Binding-site contacts:
Ligand atom C23 contacts residue MET178 of chain 1.A at 3.8 Å (hydrophobic).
Ligand atom F11 contacts residue PHE169 of chain 1.A at 4.0 Å.
Ligand atom C05 contacts residue LEU168 of chain 1.A at 3.7 Å (hydrophobic).
Ligand atom S24 contacts residue LEU346 of chain 1.A at 4.0 Å.
Ligand atom C01 contacts residue TYR368 of chain 1.A at 3.8 Å (hydrophobic).
Ligand atom C10 contacts residue PHE169 of chain 1.A at 3.8 Å (hydrophobic).
Ligand atom C20 contacts residue LEU346 of chain 1.A at 3.5 Å (hydrophobic).
Ligand atom C05 contacts residue ILE67 of chain 1.A at 3.5 Å (hydrophobic).
Ligand atom C09 contacts residue ILE371 of chain 1.A at 3.7 Å (hydrophobic).
Ligand atom F11 contacts residue ILE371 of chain 1.A at 4.0 Å.
Ligand atom N21 contacts residue LEU346 of chain 1.A at 3.6 Å.
Ligand atom S24 contacts residue TRP343 of chain 1.A at 3.7 Å.
Ligand atom C06 contacts residue ILE67 of chain 1.A at 3.6 Å (hydrophobic).
Ligand atom C22 contacts residue HIS347 of chain 1.A at 3.4 Å.
Ligand atom C22 contacts residue MET178 of chain 1.A at 3.4 Å (hydrophobic).
Ligand atom C12 contacts residue PHE169 of chain 1.A at 3.8 Å (hydrophobic).
Ligand atom N19 contacts residue LEU346 of chain 1.A at 3.7 Å.
Ligand atom C23 contacts residue LEU86 of chain 1.A at 3.6 Å (hydrophobic).
Ligand atom F16 contacts residue ALA64 of chain 1.A at 3.6 Å.
Ligand atom C04 contacts residue LEU168 of chain 1.A at 3.7 Å (hydrophobic).
Ligand atom C05 contacts residue SER68 of chain 1.A at 3.8 Å.
Ligand atom C22 contacts residue ASN350 of chain 1.A at 3.9 Å.
Ligand atom C23 contacts residue TRP343 of chain 1.A at 3.6 Å (hydrophobic).
Ligand atom C04 contacts residue SER68 of chain 1.A at 3.7 Å.
Ligand atom C10 contacts residue ILE371 of chain 1.A at 3.7 Å (hydrophobic).
Ligand atom F16 contacts residue ILE67 of chain 1.A at 3.5 Å.
Ligand atom O07 contacts residue ILE67 of chain 1.A at 3.8 Å.
Ligand atom F11 contacts residue MET367 of chain 1.A at 3.6 Å.
Ligand atom N08 contacts residue ILE67 of chain 1.A at 4.0 Å.
Ligand atom C09 contacts residue PHE169 of chain 1.A at 4.0 Å (hydrophobic).
Ligand atom N21 contacts residue ASN350 of chain 1.A at 3.3 Å (h-bond).
Ligand atom C23 contacts residue HIS347 of chain 1.A at 3.9 Å.
Ligand atom S24 contacts residue LEU86 of chain 1.A at 3.7 Å.
Ligand atom O18 contacts residue VAL85 of chain 1.A at 3.7 Å.
Ligand atom C13 contacts residue PHE169 of chain 1.A at 3.9 Å (hydrophobic).
Ligand atom O07 contacts residue PHE169 of chain 1.A at 3.1 Å (h-bond).
Ligand atom C17 contacts residue PHE169 of chain 1.A at 4.0 Å (hydrophobic).
Ligand atom C06 contacts residue PHE169 of chain 1.A at 4.1 Å (hydrophobic).
Ligand atom N21 contacts residue MET178 of chain 1.A at 3.6 Å.
Ligand atom N19 contacts residue PHE169 of chain 1.A at 3.8 Å.

Sequence of chain 1.A:
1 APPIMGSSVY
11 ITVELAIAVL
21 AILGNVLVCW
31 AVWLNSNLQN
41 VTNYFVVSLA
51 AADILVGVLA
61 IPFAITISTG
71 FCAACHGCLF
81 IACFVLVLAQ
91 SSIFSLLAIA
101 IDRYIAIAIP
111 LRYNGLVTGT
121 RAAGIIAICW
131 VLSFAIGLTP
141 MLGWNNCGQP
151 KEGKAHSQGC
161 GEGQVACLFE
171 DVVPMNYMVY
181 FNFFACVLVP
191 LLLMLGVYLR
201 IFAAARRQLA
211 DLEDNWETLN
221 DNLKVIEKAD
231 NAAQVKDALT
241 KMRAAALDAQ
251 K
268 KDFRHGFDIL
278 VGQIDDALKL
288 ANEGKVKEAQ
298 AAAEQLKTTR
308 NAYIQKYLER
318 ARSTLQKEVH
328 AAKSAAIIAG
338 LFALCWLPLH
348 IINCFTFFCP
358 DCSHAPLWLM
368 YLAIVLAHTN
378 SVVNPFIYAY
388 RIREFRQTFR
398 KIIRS

This protein binds this small molecule.
Small molecule (SMILES): CC(C)(C)CC(=O)Nc1c(F)cc(C(=O)Nc2nccs2)cc1F